Sequence of chain 1.A:
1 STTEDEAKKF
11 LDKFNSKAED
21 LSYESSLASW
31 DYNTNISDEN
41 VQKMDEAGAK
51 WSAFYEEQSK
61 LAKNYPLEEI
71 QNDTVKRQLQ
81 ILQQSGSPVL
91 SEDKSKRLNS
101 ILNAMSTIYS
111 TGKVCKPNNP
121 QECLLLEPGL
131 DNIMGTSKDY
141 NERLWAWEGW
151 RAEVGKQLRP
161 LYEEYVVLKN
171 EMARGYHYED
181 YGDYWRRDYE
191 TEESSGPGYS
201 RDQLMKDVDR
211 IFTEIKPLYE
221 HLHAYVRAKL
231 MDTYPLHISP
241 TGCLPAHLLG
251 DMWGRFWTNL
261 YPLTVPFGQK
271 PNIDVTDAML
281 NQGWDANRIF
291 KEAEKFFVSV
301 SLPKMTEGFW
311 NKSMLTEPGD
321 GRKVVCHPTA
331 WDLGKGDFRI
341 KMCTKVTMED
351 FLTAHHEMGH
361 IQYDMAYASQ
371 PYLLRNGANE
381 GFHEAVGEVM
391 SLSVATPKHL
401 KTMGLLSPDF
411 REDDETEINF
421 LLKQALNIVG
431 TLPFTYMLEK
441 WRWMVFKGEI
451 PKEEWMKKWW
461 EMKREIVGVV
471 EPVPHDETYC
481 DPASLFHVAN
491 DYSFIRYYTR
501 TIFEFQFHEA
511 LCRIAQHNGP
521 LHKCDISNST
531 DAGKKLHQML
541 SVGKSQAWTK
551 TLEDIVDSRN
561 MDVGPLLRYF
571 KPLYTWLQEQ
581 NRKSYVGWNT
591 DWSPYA

Binding-site contacts:
Ligand atom C7 contacts residue GLU307 of chain 1.A at 3.7 Å.
Ligand atom C1 contacts residue ASN311 of chain 1.A at 1.4 Å.
Ligand atom C8 contacts residue ASN311 of chain 1.A at 4.5 Å.
Ligand atom C7 contacts residue ASN311 of chain 1.A at 3.4 Å.
Ligand atom O7 contacts residue GLU307 of chain 1.A at 2.9 Å (salt-bridge).
Ligand atom N2 contacts residue ASN311 of chain 1.A at 2.9 Å (h-bond).
Ligand atom C2 contacts residue ASN311 of chain 1.A at 2.5 Å.
Ligand atom O5 contacts residue ASN311 of chain 1.A at 2.4 Å (h-bond).
Ligand atom C5 contacts residue ASN311 of chain 1.A at 3.7 Å.
Ligand atom C8 contacts residue GLU307 of chain 1.A at 4.1 Å.
Ligand atom C3 contacts residue ASN311 of chain 1.A at 3.8 Å.
Ligand atom C4 contacts residue ASN311 of chain 1.A at 4.2 Å.
Ligand atom O7 contacts residue ASN311 of chain 1.A at 3.5 Å (h-bond).

A small-molecule ligand and the protein it binds are described below.
Small molecule (SMILES): CC(=O)N[C@@H]1[C@@H](O)[C@H](O)[C@@H](CO)O[C@H]1O